Sequence of chain 1.N:
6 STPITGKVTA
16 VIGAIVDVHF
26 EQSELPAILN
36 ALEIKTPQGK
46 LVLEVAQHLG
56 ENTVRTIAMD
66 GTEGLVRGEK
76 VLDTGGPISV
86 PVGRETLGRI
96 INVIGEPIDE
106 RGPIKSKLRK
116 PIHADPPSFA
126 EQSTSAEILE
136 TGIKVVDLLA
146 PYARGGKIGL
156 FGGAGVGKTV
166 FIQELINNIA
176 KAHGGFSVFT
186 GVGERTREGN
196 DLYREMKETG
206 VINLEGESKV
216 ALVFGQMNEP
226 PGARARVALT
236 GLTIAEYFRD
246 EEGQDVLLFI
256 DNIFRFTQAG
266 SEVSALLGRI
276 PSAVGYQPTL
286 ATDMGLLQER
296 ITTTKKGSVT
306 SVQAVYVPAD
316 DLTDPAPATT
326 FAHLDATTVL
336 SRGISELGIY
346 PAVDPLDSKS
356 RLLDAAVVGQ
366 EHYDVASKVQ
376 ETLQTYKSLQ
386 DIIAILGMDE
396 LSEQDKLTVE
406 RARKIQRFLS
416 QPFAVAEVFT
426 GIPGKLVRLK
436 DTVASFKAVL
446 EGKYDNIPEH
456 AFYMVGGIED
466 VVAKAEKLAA

A small-molecule ligand and the protein it binds are described below.
Small molecule (SMILES): Nc1ncnc2c1ncn2[C@@H]1O[C@H](CO[P](=O)(O)O[P](=O)(O)NP(=O)(O)O)[C@@H](O)[C@H]1O

Binding-site contacts:
Ligand atom N6 contacts residue ARG364 of chain 1.K at 3.4 Å.
Ligand atom C2 contacts residue ARG364 of chain 1.K at 3.7 Å.
Ligand atom O2B contacts residue THR178 of chain 1.K at 3.1 Å (h-bond).
Ligand atom O4' contacts residue PHE359 of chain 1.K at 3.5 Å.
Ligand atom O1G contacts residue GLN174 of chain 1.K at 3.2 Å (h-bond).
Ligand atom C2' contacts residue GLN434 of chain 1.K at 3.4 Å.
Ligand atom N3B contacts residue MG1 of chain 1.NA at 3.5 Å.
Ligand atom N1 contacts residue ARG364 of chain 1.K at 3.7 Å.
Ligand atom O1A contacts residue ALA179 of chain 1.K at 3.3 Å.
Ligand atom O1B contacts residue GLY176 of chain 1.K at 3.1 Å (h-bond).
Ligand atom N3B contacts residue GLN174 of chain 1.K at 3.2 Å.
Ligand atom N3 contacts residue ARG364 of chain 1.K at 3.4 Å (salt-bridge).
Ligand atom O2G contacts residue MG1 of chain 1.NA at 1.9 Å.
Ligand atom C8 contacts residue GLN434 of chain 1.K at 3.6 Å.
Ligand atom O3A contacts residue GLY176 of chain 1.K at 2.9 Å (h-bond).
Ligand atom PB contacts residue MG1 of chain 1.NA at 3.3 Å.
Ligand atom C6 contacts residue ARG364 of chain 1.K at 3.6 Å.
Ligand atom N6 contacts residue GLN432 of chain 1.K at 3.0 Å (h-bond).
Ligand atom C8 contacts residue ALA179 of chain 1.K at 3.7 Å (hydrophobic).
Ligand atom O2A contacts residue THR178 of chain 1.K at 3.6 Å.
Ligand atom PG contacts residue GLN174 of chain 1.K at 3.6 Å.
Ligand atom O3A contacts residue LYS177 of chain 1.K at 3.4 Å (salt-bridge).
Ligand atom O1B contacts residue THR175 of chain 1.K at 2.8 Å (h-bond).
Ligand atom O3G contacts residue GLN174 of chain 1.K at 2.7 Å (h-bond).
Ligand atom N9 contacts residue GLN434 of chain 1.K at 3.5 Å (h-bond).
Ligand atom O1B contacts residue GLN174 of chain 1.K at 3.3 Å (h-bond).
Ligand atom O2' contacts residue GLN434 of chain 1.K at 3.2 Å (h-bond).
Ligand atom O3A contacts residue THR175 of chain 1.K at 3.7 Å.
Ligand atom O1G contacts residue ARG173 of chain 1.K at 3.7 Å.
Ligand atom PB contacts residue GLY176 of chain 1.K at 3.7 Å.
Ligand atom O1G contacts residue LYS177 of chain 1.K at 3.8 Å.
Ligand atom N7 contacts residue ALA179 of chain 1.K at 3.6 Å.
Ligand atom C4 contacts residue GLN434 of chain 1.K at 3.8 Å.
Ligand atom O1A contacts residue GLY176 of chain 1.K at 3.1 Å.
Ligand atom O2A contacts residue MG1 of chain 1.NA at 3.0 Å.
Ligand atom O1B contacts residue LYS177 of chain 1.K at 2.9 Å (salt-bridge).
Ligand atom O2B contacts residue MG1 of chain 1.NA at 2.0 Å.
Ligand atom O2B contacts residue LYS177 of chain 1.K at 3.7 Å.
Ligand atom PB contacts residue LYS177 of chain 1.K at 3.6 Å.
Ligand atom PG contacts residue MG1 of chain 1.NA at 3.2 Å.

Sequence of chain 1.K:
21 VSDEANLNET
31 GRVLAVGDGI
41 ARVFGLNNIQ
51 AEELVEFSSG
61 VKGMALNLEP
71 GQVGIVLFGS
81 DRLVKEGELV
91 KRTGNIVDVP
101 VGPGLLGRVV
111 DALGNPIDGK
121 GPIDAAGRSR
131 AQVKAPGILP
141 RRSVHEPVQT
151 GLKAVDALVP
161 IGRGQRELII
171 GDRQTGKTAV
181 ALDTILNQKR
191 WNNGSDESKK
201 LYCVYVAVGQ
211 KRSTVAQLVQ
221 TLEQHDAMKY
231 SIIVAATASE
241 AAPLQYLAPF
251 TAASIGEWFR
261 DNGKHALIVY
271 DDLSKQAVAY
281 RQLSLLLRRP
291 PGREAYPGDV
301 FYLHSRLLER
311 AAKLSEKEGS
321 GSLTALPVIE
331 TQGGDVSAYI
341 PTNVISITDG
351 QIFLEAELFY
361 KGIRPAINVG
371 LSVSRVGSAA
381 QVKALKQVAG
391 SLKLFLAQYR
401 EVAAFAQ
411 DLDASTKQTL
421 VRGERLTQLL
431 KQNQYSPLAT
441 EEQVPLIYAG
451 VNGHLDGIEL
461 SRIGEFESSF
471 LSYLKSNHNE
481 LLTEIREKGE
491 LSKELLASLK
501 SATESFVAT